Sequence of chain 5.C:
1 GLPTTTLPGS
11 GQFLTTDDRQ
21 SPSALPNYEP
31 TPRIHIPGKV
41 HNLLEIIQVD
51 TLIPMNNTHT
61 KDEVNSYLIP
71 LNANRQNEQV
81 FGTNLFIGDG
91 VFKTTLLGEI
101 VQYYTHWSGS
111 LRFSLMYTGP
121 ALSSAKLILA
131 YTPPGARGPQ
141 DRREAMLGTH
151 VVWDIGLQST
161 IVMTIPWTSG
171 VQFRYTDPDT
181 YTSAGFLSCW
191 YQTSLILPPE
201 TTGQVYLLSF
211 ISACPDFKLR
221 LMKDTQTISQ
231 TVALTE

The protein below binds the small molecule below.
Small molecule (SMILES): Cc1cc(CCCCCCCOc2ccc(C3=N[C@@H](C)CO3)cc2)on1

Sequence of chain 5.A:
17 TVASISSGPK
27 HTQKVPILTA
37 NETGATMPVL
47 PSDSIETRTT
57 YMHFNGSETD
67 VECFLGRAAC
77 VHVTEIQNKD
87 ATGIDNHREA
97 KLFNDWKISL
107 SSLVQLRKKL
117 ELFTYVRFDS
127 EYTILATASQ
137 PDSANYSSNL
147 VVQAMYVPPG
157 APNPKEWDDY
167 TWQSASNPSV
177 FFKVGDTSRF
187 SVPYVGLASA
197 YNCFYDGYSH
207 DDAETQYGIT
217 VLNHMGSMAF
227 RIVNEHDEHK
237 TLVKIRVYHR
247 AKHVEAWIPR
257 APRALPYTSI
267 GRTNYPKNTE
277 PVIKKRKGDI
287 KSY

Binding-site contacts:
Ligand atom N2 contacts residue PRO174 of chain 5.A at 3.9 Å.
Ligand atom C7C contacts residue TYR128 of chain 5.A at 3.6 Å (hydrophobic).
Ligand atom C2C contacts residue VAL188 of chain 5.A at 3.2 Å (hydrophobic).
Ligand atom C3 contacts residue PRO174 of chain 5.A at 3.8 Å (hydrophobic).
Ligand atom C1B contacts residue MET221 of chain 5.A at 4.0 Å (hydrophobic).
Ligand atom C31 contacts residue SER175 of chain 5.A at 3.6 Å.
Ligand atom N2 contacts residue ALA24 of chain 5.C at 3.4 Å.
Ligand atom C4 contacts residue TYR152 of chain 5.A at 3.9 Å (hydrophobic).
Ligand atom C5 contacts residue PHE186 of chain 5.A at 3.5 Å (hydrophobic).
Ligand atom C5B contacts residue TYR197 of chain 5.A at 3.7 Å (hydrophobic).
Ligand atom C5B contacts residue LEU106 of chain 5.A at 3.7 Å (hydrophobic).
Ligand atom C3B contacts residue MET221 of chain 5.A at 4.0 Å (hydrophobic).
Ligand atom O1 contacts residue TYR152 of chain 5.A at 3.9 Å.
Ligand atom O1 contacts residue VAL188 of chain 5.A at 3.8 Å.
Ligand atom O1 contacts residue ALA24 of chain 5.C at 3.6 Å.
Ligand atom O1B contacts residue MET221 of chain 5.A at 3.4 Å.
Ligand atom C31 contacts residue VAL176 of chain 5.A at 3.3 Å (hydrophobic).
Ligand atom C5C contacts residue TYR128 of chain 5.A at 3.5 Å (hydrophobic).
Ligand atom C2B contacts residue MET221 of chain 5.A at 3.6 Å (hydrophobic).
Ligand atom C31 contacts residue ALA150 of chain 5.A at 3.5 Å (hydrophobic).
Ligand atom O1B contacts residue ILE104 of chain 5.A at 3.8 Å.
Ligand atom O1 contacts residue PHE186 of chain 5.A at 3.5 Å.
Ligand atom C6C contacts residue VAL191 of chain 5.A at 3.2 Å (hydrophobic).
Ligand atom O1B contacts residue TYR128 of chain 5.A at 3.9 Å.
Ligand atom C4 contacts residue PHE186 of chain 5.A at 3.6 Å (hydrophobic).
Ligand atom C3C contacts residue VAL188 of chain 5.A at 3.3 Å (hydrophobic).
Ligand atom C6B contacts residue TYR197 of chain 5.A at 3.6 Å (hydrophobic).
Ligand atom C4C contacts residue ILE104 of chain 5.A at 3.7 Å (hydrophobic).
Ligand atom C31 contacts residue PRO174 of chain 5.A at 3.4 Å (hydrophobic).
Ligand atom C6C contacts residue MET221 of chain 5.A at 3.7 Å (hydrophobic).
Ligand atom C3C contacts residue TYR128 of chain 5.A at 3.9 Å (hydrophobic).
Ligand atom C3 contacts residue PHE186 of chain 5.A at 3.8 Å (hydrophobic).
Ligand atom C7C contacts residue TYR197 of chain 5.A at 3.8 Å (hydrophobic).
Ligand atom C4C contacts residue TYR152 of chain 5.A at 3.8 Å (hydrophobic).
Ligand atom C1C contacts residue TYR152 of chain 5.A at 4.0 Å (hydrophobic).
Ligand atom CM1 contacts residue SER107 of chain 5.A at 3.6 Å.
Ligand atom C5 contacts residue TYR152 of chain 5.A at 3.8 Å (hydrophobic).
Ligand atom C5C contacts residue ILE104 of chain 5.A at 3.6 Å (hydrophobic).
Ligand atom C4 contacts residue MET224 of chain 5.A at 3.8 Å (hydrophobic).
Ligand atom N2 contacts residue PHE186 of chain 5.A at 3.7 Å.